Binding-site contacts:
Ligand atom N2 contacts residue ASN340 of chain 1.B at 3.0 Å (h-bond).
Ligand atom C7 contacts residue ASN340 of chain 1.B at 4.1 Å.
Ligand atom C3 contacts residue ASN340 of chain 1.B at 3.8 Å.
Ligand atom C8 contacts residue PHE368 of chain 1.B at 3.7 Å (hydrophobic).
Ligand atom C4 contacts residue ASN340 of chain 1.B at 4.2 Å.
Ligand atom C7 contacts residue PHE368 of chain 1.B at 4.0 Å (hydrophobic).
Ligand atom C2 contacts residue ASN340 of chain 1.B at 2.5 Å.
Ligand atom N2 contacts residue PHE368 of chain 1.B at 4.2 Å.
Ligand atom C5 contacts residue ASN340 of chain 1.B at 3.7 Å.
Ligand atom O5 contacts residue ASN340 of chain 1.B at 2.3 Å (h-bond).
Ligand atom C1 contacts residue ASN340 of chain 1.B at 1.4 Å.

A protein and the small-molecule ligand that binds it are described below.
Small molecule (SMILES): CC(=O)N[C@@H]1[C@@H](O)[C@H](O)[C@@H](CO)O[C@H]1O

Sequence of chain 1.B:
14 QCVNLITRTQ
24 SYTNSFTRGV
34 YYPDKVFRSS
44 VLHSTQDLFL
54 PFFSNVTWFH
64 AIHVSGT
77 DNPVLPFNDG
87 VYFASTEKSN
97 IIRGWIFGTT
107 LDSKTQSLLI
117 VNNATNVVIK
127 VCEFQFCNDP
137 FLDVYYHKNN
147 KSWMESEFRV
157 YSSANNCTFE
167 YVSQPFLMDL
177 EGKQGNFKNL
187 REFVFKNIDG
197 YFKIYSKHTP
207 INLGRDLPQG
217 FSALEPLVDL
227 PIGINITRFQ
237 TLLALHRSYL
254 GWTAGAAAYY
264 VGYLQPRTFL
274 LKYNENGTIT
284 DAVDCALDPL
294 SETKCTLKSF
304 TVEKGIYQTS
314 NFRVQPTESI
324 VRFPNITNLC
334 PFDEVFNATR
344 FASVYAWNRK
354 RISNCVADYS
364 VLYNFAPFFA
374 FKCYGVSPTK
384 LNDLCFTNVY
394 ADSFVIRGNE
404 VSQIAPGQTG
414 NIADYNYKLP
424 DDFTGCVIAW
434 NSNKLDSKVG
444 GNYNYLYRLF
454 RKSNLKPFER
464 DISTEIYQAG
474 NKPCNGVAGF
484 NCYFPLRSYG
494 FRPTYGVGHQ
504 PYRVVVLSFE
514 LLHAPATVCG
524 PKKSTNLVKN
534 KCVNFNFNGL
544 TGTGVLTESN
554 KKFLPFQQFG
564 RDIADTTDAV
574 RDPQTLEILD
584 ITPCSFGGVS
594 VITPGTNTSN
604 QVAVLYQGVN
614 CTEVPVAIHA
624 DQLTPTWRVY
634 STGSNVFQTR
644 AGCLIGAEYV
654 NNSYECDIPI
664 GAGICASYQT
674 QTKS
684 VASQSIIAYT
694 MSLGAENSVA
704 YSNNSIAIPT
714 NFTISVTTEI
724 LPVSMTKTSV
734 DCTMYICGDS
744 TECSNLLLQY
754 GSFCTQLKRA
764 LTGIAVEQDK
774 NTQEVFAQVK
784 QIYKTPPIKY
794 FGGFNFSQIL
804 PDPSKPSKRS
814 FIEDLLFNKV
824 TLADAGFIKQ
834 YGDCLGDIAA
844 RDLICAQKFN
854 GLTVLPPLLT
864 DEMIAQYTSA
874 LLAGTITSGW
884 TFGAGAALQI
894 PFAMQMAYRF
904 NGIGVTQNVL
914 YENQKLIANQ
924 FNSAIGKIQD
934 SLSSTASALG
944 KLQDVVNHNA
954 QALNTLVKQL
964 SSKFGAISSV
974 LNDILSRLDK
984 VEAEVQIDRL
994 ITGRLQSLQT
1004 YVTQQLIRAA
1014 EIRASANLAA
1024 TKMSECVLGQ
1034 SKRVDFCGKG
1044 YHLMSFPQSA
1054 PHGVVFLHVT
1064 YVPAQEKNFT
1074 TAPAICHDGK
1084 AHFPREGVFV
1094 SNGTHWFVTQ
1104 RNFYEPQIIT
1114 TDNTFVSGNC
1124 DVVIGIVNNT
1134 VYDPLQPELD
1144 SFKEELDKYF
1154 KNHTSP